Sequence of chain 1.BA:
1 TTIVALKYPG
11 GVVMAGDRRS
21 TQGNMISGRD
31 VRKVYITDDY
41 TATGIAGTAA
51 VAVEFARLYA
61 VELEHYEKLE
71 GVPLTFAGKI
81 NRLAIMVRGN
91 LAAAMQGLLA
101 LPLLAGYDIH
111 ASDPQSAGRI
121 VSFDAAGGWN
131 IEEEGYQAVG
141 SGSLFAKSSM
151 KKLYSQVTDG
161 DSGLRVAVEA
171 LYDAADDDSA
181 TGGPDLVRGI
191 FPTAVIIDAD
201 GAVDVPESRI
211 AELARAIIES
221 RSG

This small molecule binds to this protein.
Small molecule (SMILES): CC[C@H]1C(=O)N[C@](C=O)([C@@H](O)[C@@H]2C=CCCC2)[C@@]1(C)O

Sequence of chain 1.X:
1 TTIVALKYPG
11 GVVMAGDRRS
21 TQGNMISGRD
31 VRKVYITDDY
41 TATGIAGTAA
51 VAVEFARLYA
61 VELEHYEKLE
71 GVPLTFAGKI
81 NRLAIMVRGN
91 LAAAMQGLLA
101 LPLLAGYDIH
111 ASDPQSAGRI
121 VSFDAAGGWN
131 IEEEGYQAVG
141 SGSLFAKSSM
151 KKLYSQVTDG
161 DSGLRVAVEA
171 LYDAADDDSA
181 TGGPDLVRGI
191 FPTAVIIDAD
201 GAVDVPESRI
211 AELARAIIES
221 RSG

Binding-site contacts:
Ligand atom C17 contacts residue GLY47 of chain 1.BA at 3.9 Å.
Ligand atom C10 contacts residue THR1 of chain 1.BA at 2.4 Å.
Ligand atom C19 contacts residue VAL31 of chain 1.BA at 3.4 Å (hydrophobic).
Ligand atom C7 contacts residue GLY47 of chain 1.BA at 3.8 Å.
Ligand atom O12 contacts residue ALA46 of chain 1.BA at 3.6 Å.
Ligand atom C5 contacts residue ARG19 of chain 1.BA at 3.8 Å.
Ligand atom C17 contacts residue ALA52 of chain 1.BA at 3.8 Å (hydrophobic).
Ligand atom O14 contacts residue THR21 of chain 1.BA at 3.6 Å (h-bond).
Ligand atom O6 contacts residue SER141 of chain 1.BA at 4.0 Å.
Ligand atom C11 contacts residue GLY47 of chain 1.BA at 4.0 Å.
Ligand atom C13 contacts residue ARG19 of chain 1.BA at 3.8 Å.
Ligand atom C11 contacts residue THR1 of chain 1.BA at 1.4 Å.
Ligand atom C5 contacts residue THR1 of chain 1.BA at 3.5 Å.
Ligand atom C20 contacts residue ALA49 of chain 1.BA at 3.8 Å (hydrophobic).
Ligand atom O6 contacts residue ALA180 of chain 1.BA at 4.1 Å.
Ligand atom C17 contacts residue ILE45 of chain 1.BA at 3.7 Å (hydrophobic).
Ligand atom O12 contacts residue GLY47 of chain 1.BA at 2.9 Å (h-bond).
Ligand atom C18 contacts residue LYS33 of chain 1.BA at 3.7 Å.
Ligand atom O6 contacts residue THR1 of chain 1.BA at 2.8 Å (h-bond).
Ligand atom C16 contacts residue GLY47 of chain 1.BA at 3.2 Å.
Ligand atom C3 contacts residue THR21 of chain 1.BA at 3.4 Å.
Ligand atom O8 contacts residue GLY47 of chain 1.BA at 3.8 Å.
Ligand atom N9 contacts residue GLY47 of chain 1.BA at 2.9 Å (h-bond).
Ligand atom C19 contacts residue ALA49 of chain 1.BA at 4.0 Å (hydrophobic).
Ligand atom C18 contacts residue VAL31 of chain 1.BA at 4.0 Å (hydrophobic).
Ligand atom N9 contacts residue THR1 of chain 1.BA at 3.7 Å.
Ligand atom O14 contacts residue ARG19 of chain 1.BA at 3.8 Å.
Ligand atom C16 contacts residue THR1 of chain 1.BA at 3.7 Å.
Ligand atom C2 contacts residue THR21 of chain 1.BA at 3.1 Å.
Ligand atom O14 contacts residue SER20 of chain 1.BA at 3.2 Å.
Ligand atom C4 contacts residue THR1 of chain 1.BA at 3.1 Å.
Ligand atom C17 contacts residue ALA49 of chain 1.BA at 4.0 Å (hydrophobic).
Ligand atom C15 contacts residue THR1 of chain 1.BA at 3.9 Å.
Ligand atom O12 contacts residue THR1 of chain 1.BA at 2.2 Å (h-bond).
Ligand atom C16 contacts residue ILE45 of chain 1.BA at 4.0 Å (hydrophobic).
Ligand atom C15 contacts residue GLY47 of chain 1.BA at 3.4 Å.
Ligand atom C13 contacts residue THR1 of chain 1.BA at 3.0 Å.
Ligand atom C10 contacts residue GLY47 of chain 1.BA at 3.9 Å.
Ligand atom C5 contacts residue THR21 of chain 1.BA at 3.5 Å.
Ligand atom C5 contacts residue ALA180 of chain 1.BA at 3.4 Å (hydrophobic).